A small-molecule ligand and the protein it binds are described below.
Small molecule (SMILES): CC(=O)N[C@H]1[C@H](O[C@H]2[C@H](O)[C@@H](NC(C)=O)CO[C@@H]2CO)O[C@H](CO)[C@@H](O[C@@H]2O[C@H](CO)[C@@H](O)[C@H](O[C@H]3O[C@H](CO)[C@@H](O)[C@H](O)[C@@H]3O)[C@@H]2O)[C@@H]1O

Binding-site contacts:
Ligand atom O6 contacts residue ARG110 of chain 5.E at 2.9 Å (salt-bridge).
Ligand atom C8 contacts residue VAL62 of chain 5.E at 3.8 Å (hydrophobic).
Ligand atom O6 contacts residue GLU55 of chain 10.E at 3.7 Å.
Ligand atom C3 contacts residue LEU108 of chain 5.E at 3.5 Å (hydrophobic).
Ligand atom O7 contacts residue ASN44 of chain 5.E at 3.7 Å.
Ligand atom C4 contacts residue ASN44 of chain 5.E at 4.3 Å.
Ligand atom C8 contacts residue ASN44 of chain 5.E at 4.5 Å.
Ligand atom C8 contacts residue THR146 of chain 5.E at 4.1 Å.
Ligand atom C7 contacts residue THR146 of chain 5.E at 4.2 Å.
Ligand atom O3 contacts residue LEU108 of chain 5.E at 4.0 Å.
Ligand atom N2 contacts residue ILE109 of chain 5.E at 4.5 Å.
Ligand atom C1 contacts residue ASN44 of chain 5.E at 1.4 Å.
Ligand atom C3 contacts residue ASN44 of chain 5.E at 3.8 Å.
Ligand atom C6 contacts residue GLU55 of chain 10.E at 3.5 Å.
Ligand atom C1 contacts residue LEU108 of chain 5.E at 3.9 Å (hydrophobic).
Ligand atom N2 contacts residue LEU108 of chain 5.E at 2.7 Å (h-bond).
Ligand atom N2 contacts residue ASN44 of chain 5.E at 2.9 Å (h-bond).
Ligand atom O5 contacts residue ASN44 of chain 5.E at 2.4 Å (h-bond).
Ligand atom C8 contacts residue ILE109 of chain 5.E at 3.8 Å (hydrophobic).
Ligand atom O7 contacts residue THR146 of chain 5.E at 3.3 Å.
Ligand atom C7 contacts residue ASN44 of chain 5.E at 3.4 Å.
Ligand atom C5 contacts residue ARG110 of chain 5.E at 4.4 Å.
Ligand atom C7 contacts residue LEU108 of chain 5.E at 3.6 Å (hydrophobic).
Ligand atom C6 contacts residue ARG110 of chain 5.E at 3.5 Å.
Ligand atom C2 contacts residue ASN44 of chain 5.E at 2.5 Å.
Ligand atom C5 contacts residue ASN44 of chain 5.E at 3.7 Å.
Ligand atom O6 contacts residue VAL45 of chain 5.E at 3.9 Å.
Ligand atom C8 contacts residue LEU108 of chain 5.E at 3.7 Å (hydrophobic).
Ligand atom C2 contacts residue LEU108 of chain 5.E at 3.5 Å (hydrophobic).
Ligand atom O7 contacts residue LEU108 of chain 5.E at 3.7 Å.

Sequence of chain 5.E:
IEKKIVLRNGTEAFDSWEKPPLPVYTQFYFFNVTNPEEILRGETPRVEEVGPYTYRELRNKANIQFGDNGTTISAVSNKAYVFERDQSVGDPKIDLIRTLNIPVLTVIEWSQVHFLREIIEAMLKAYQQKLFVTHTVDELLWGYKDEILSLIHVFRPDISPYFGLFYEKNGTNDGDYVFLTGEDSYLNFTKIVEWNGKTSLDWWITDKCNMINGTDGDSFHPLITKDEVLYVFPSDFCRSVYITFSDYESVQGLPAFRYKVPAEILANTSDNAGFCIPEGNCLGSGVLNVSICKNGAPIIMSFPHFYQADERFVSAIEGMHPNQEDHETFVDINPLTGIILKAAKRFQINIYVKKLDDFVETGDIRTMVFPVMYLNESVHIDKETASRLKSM

Sequence of chain 10.E:
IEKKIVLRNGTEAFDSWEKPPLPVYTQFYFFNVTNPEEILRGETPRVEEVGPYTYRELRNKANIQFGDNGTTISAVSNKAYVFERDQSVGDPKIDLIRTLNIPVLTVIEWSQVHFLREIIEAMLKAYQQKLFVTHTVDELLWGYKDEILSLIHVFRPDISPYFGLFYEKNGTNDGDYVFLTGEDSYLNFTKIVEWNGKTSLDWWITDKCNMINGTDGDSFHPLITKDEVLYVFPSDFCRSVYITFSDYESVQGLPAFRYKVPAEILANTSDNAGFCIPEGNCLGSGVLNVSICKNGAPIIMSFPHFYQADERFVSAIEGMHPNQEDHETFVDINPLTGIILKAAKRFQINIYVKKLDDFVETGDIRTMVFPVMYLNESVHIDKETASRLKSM